Sequence of chain 1.C:
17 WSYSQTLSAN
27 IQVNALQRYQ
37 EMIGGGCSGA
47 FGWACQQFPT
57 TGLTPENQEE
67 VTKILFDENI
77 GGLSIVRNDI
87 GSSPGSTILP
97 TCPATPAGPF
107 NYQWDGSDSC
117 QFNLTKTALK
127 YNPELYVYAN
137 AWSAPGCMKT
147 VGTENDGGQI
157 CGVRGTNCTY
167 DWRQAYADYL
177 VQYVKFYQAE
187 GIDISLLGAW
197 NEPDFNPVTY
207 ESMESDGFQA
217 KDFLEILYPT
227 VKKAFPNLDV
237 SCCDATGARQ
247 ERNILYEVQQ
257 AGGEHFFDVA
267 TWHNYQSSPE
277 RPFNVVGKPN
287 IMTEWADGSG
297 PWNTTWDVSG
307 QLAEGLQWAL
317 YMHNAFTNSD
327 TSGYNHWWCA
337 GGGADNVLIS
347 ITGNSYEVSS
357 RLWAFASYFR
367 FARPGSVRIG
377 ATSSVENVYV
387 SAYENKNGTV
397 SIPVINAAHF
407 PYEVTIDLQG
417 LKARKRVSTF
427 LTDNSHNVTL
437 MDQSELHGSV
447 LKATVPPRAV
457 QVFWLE

A small-molecule ligand and the protein it binds are described below.
Small molecule (SMILES): CC(=O)N[C@H]1[C@H](O[C@H]2[C@H](O)[C@@H](NC(C)=O)CO[C@@H]2CO)O[C@H](CO)[C@@H](O[C@@H]2O[C@H](CO[C@H]3O[C@H](CO[C@H]4O[C@H](CO)[C@@H](O)[C@H](O)[C@@H]4O[C@H]4O[C@H](CO)[C@@H](O)[C@H](O)[C@@H]4O)[C@@H](O)[C@H](O[C@H]4O[C@H](CO)[C@@H](O)[C@H](O)[C@@H]4O)[C@@H]3O)[C@@H](O)[C@H](O[C@H]3O[C@H](CO)[C@@H](O)[C@H](O)[C@@H]3O[C@H]3O[C@H](CO)[C@@H](O)[C@H](O)[C@@H]3O)[C@@H]2O)[C@@H]1O

Binding-site contacts:
Ligand atom O6 contacts residue ASN75 of chain 1.C at 2.5 Å (h-bond).
Ligand atom O5 contacts residue ASN393 of chain 1.C at 2.4 Å (h-bond).
Ligand atom C5 contacts residue ASN75 of chain 1.C at 3.8 Å.
Ligand atom O4 contacts residue ASN75 of chain 1.C at 3.6 Å.
Ligand atom O6 contacts residue PHE426 of chain 1.C at 3.7 Å.
Ligand atom C5 contacts residue TRP460 of chain 1.C at 3.8 Å (hydrophobic).
Ligand atom C1 contacts residue ASN393 of chain 1.C at 1.4 Å.
Ligand atom C6 contacts residue ARG369 of chain 1.C at 3.8 Å.
Ligand atom C8 contacts residue PHE367 of chain 1.C at 3.7 Å (hydrophobic).
Ligand atom C8 contacts residue TRP460 of chain 1.C at 3.4 Å (hydrophobic).
Ligand atom O4 contacts residue ASN433 of chain 1.C at 3.6 Å (h-bond).
Ligand atom O7 contacts residue TRP460 of chain 1.C at 3.4 Å (h-bond).
Ligand atom C6 contacts residue ASN75 of chain 1.C at 3.1 Å.
Ligand atom O5 contacts residue ARG366 of chain 1.C at 3.2 Å (salt-bridge).
Ligand atom C7 contacts residue TRP460 of chain 1.C at 3.7 Å (hydrophobic).
Ligand atom O6 contacts residue ILE76 of chain 1.C at 3.9 Å.
Ligand atom O5 contacts residue ASN75 of chain 1.C at 3.0 Å (h-bond).
Ligand atom C6 contacts residue ARG366 of chain 1.C at 3.5 Å.
Ligand atom C1 contacts residue GLU74 of chain 1.C at 3.5 Å.
Ligand atom C7 contacts residue ASN393 of chain 1.C at 3.2 Å.
Ligand atom C1 contacts residue THR395 of chain 1.C at 3.7 Å.
Ligand atom O4 contacts residue LYS126 of chain 1.C at 3.6 Å.
Ligand atom O6 contacts residue ARG369 of chain 1.C at 3.7 Å.
Ligand atom O6 contacts residue GLU74 of chain 1.C at 2.8 Å (salt-bridge).
Ligand atom C2 contacts residue ASN393 of chain 1.C at 2.4 Å.
Ligand atom O3 contacts residue ASN75 of chain 1.C at 2.5 Å (h-bond).
Ligand atom O2 contacts residue ASN75 of chain 1.C at 3.2 Å (h-bond).
Ligand atom O6 contacts residue LEU436 of chain 1.C at 3.5 Å.
Ligand atom C5 contacts residue ASN393 of chain 1.C at 3.7 Å.
Ligand atom O7 contacts residue ASN393 of chain 1.C at 3.1 Å (h-bond).
Ligand atom O5 contacts residue THR395 of chain 1.C at 3.8 Å.
Ligand atom N2 contacts residue ASN393 of chain 1.C at 2.9 Å (h-bond).
Ligand atom O6 contacts residue ARG366 of chain 1.C at 3.7 Å.
Ligand atom C6 contacts residue PHE426 of chain 1.C at 3.8 Å (hydrophobic).
Ligand atom C5 contacts residue GLU74 of chain 1.C at 3.7 Å.
Ligand atom C1 contacts residue ASN75 of chain 1.C at 3.7 Å.
Ligand atom C3 contacts residue ASN75 of chain 1.C at 3.2 Å.
Ligand atom C6 contacts residue GLU74 of chain 1.C at 3.4 Å.
Ligand atom C3 contacts residue ASN393 of chain 1.C at 3.8 Å.
Ligand atom C6 contacts residue ASN75 of chain 1.C at 3.9 Å.